Sequence of chain 1.A:
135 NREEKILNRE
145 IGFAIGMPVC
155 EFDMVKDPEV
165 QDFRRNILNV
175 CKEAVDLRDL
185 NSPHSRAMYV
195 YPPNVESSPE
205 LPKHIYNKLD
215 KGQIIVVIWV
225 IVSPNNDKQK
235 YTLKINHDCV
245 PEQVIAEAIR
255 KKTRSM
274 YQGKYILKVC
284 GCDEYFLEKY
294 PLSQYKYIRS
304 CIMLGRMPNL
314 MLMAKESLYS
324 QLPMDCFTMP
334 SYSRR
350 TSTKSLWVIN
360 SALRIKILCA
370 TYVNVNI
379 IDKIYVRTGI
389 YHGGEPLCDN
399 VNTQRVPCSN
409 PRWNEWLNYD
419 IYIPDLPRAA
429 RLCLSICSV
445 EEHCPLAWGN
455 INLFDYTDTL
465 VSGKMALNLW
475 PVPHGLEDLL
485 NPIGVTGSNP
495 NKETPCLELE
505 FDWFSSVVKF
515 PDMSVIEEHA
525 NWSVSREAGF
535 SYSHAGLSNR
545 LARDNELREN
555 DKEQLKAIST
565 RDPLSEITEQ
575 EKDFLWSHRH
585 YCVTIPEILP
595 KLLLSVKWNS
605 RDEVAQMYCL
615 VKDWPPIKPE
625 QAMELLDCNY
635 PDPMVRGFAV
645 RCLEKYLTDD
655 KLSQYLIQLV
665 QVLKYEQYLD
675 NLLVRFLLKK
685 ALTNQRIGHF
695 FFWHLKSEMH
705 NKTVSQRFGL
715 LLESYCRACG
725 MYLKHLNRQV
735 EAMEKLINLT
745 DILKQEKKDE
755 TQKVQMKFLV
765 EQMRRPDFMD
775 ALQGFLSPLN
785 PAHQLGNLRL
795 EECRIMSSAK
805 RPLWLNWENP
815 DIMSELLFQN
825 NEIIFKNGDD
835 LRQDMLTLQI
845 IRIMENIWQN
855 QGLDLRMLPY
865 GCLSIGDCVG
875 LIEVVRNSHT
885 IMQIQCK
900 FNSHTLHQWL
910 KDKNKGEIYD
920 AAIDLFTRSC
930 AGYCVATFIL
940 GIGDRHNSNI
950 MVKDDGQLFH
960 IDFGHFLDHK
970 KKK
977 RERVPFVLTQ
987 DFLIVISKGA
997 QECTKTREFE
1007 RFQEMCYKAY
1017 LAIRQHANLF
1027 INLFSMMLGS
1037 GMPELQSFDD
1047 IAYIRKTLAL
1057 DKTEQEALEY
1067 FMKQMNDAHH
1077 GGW

Binding-site contacts:
Ligand atom C20 contacts residue MET950 of chain 1.A at 3.7 Å (hydrophobic).
Ligand atom C8 contacts residue ASP961 of chain 1.A at 3.6 Å.
Ligand atom N25 contacts residue SER882 of chain 1.A at 3.5 Å (h-bond).
Ligand atom N25 contacts residue TRP808 of chain 1.A at 3.8 Å.
Ligand atom N33 contacts residue GLN887 of chain 1.A at 2.8 Å (h-bond).
Ligand atom C18 contacts residue TRP808 of chain 1.A at 3.6 Å (hydrophobic).
Ligand atom C1 contacts residue MET800 of chain 1.A at 3.8 Å (hydrophobic).
Ligand atom C14 contacts residue ILE828 of chain 1.A at 3.8 Å (hydrophobic).
Ligand atom N33 contacts residue SER882 of chain 1.A at 3.0 Å (h-bond).
Ligand atom O32 contacts residue GLN887 of chain 1.A at 2.8 Å (h-bond).
Ligand atom O9 contacts residue ASP961 of chain 1.A at 3.0 Å (salt-bridge).
Ligand atom C19 contacts residue MET950 of chain 1.A at 3.7 Å (hydrophobic).
Ligand atom C21 contacts residue VAL879 of chain 1.A at 3.8 Å (hydrophobic).
Ligand atom C12 contacts residue ILE876 of chain 1.A at 3.6 Å (hydrophobic).
Ligand atom C26 contacts residue VAL879 of chain 1.A at 3.3 Å (hydrophobic).
Ligand atom C26 contacts residue SER882 of chain 1.A at 3.6 Å.
Ligand atom O9 contacts residue TYR864 of chain 1.A at 3.3 Å (h-bond).
Ligand atom C12 contacts residue ILE960 of chain 1.A at 3.6 Å (hydrophobic).
Ligand atom C26 contacts residue TRP808 of chain 1.A at 3.9 Å (hydrophobic).
Ligand atom C24 contacts residue GLU877 of chain 1.A at 3.4 Å.
Ligand atom C23 contacts residue PHE958 of chain 1.A at 3.6 Å (hydrophobic).
Ligand atom C23 contacts residue VAL879 of chain 1.A at 3.7 Å (hydrophobic).
Ligand atom N33 contacts residue MET950 of chain 1.A at 3.6 Å.
Ligand atom C11 contacts residue ILE960 of chain 1.A at 3.9 Å (hydrophobic).
Ligand atom C31 contacts residue GLN887 of chain 1.A at 3.5 Å.
Ligand atom C19 contacts residue TRP808 of chain 1.A at 3.8 Å (hydrophobic).
Ligand atom C27 contacts residue SER882 of chain 1.A at 3.5 Å.
Ligand atom C1 contacts residue SER802 of chain 1.A at 3.3 Å.
Ligand atom N33 contacts residue HIS883 of chain 1.A at 3.8 Å.
Ligand atom C20 contacts residue VAL879 of chain 1.A at 3.3 Å (hydrophobic).
Ligand atom C29 contacts residue TRP808 of chain 1.A at 3.7 Å (hydrophobic).
Ligand atom O7 contacts residue ASP961 of chain 1.A at 3.6 Å.
Ligand atom N13 contacts residue ILE876 of chain 1.A at 3.8 Å.
Ligand atom N13 contacts residue ILE960 of chain 1.A at 3.7 Å.
Ligand atom O22 contacts residue VAL879 of chain 1.A at 2.9 Å (h-bond).
Ligand atom O22 contacts residue VAL878 of chain 1.A at 3.8 Å.
Ligand atom C20 contacts residue SER882 of chain 1.A at 3.4 Å.
Ligand atom C12 contacts residue TYR864 of chain 1.A at 3.9 Å (hydrophobic).
Ligand atom C3 contacts residue ILE828 of chain 1.A at 3.8 Å (hydrophobic).
Ligand atom N15 contacts residue ILE828 of chain 1.A at 3.9 Å.

This protein binds this small molecule.
Small molecule (SMILES): CC(C)[C@@H]1COC(=O)N1c1cn2c(n1)-c1ccc(N3CCC[C@H]3C(N)=O)cc1OCC2